This small molecule binds to this protein.
Small molecule (SMILES): CC(=O)N[C@@H]1[C@@H](O)[C@H](O)[C@@H](CO)O[C@H]1O

Binding-site contacts:
Ligand atom C8 contacts residue ASN71 of chain 1.A at 4.2 Å.
Ligand atom C2 contacts residue ARG25 of chain 1.A at 4.4 Å.
Ligand atom O5 contacts residue ASN71 of chain 1.A at 2.6 Å (h-bond).
Ligand atom C1 contacts residue ARG25 of chain 1.A at 4.2 Å.
Ligand atom C8 contacts residue ARG25 of chain 1.A at 3.8 Å.
Ligand atom C7 contacts residue ARG25 of chain 1.A at 3.9 Å.
Ligand atom N2 contacts residue ARG25 of chain 1.A at 3.6 Å.
Ligand atom C7 contacts residue ASN71 of chain 1.A at 3.5 Å.
Ligand atom C1 contacts residue ASN71 of chain 1.A at 1.4 Å.
Ligand atom O7 contacts residue ASN71 of chain 1.A at 4.4 Å.
Ligand atom C8 contacts residue ILE69 of chain 1.A at 4.3 Å (hydrophobic).
Ligand atom C1 contacts residue THR73 of chain 1.A at 4.5 Å.
Ligand atom C3 contacts residue ASN71 of chain 1.A at 3.5 Å.
Ligand atom O5 contacts residue THR73 of chain 1.A at 4.0 Å.
Ligand atom C4 contacts residue ASN71 of chain 1.A at 4.2 Å.
Ligand atom C2 contacts residue ASN71 of chain 1.A at 2.1 Å.
Ligand atom N2 contacts residue ASN71 of chain 1.A at 2.3 Å (h-bond).
Ligand atom C5 contacts residue ASN71 of chain 1.A at 3.8 Å.

Sequence of chain 1.A:
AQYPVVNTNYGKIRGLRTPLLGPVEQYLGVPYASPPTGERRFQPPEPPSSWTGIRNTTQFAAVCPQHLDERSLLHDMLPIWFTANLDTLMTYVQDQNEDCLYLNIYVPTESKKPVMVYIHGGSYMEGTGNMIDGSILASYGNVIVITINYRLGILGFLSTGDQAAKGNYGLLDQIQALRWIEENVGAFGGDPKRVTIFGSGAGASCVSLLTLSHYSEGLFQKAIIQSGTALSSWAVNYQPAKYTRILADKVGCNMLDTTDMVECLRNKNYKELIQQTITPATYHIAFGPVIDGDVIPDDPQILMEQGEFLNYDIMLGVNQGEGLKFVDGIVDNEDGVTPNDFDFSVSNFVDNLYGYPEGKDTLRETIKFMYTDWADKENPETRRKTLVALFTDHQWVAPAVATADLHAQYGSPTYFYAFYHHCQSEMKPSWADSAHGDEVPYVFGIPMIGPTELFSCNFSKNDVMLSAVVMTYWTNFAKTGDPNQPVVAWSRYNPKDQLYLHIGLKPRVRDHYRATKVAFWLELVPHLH